Sequence of chain 1.B:
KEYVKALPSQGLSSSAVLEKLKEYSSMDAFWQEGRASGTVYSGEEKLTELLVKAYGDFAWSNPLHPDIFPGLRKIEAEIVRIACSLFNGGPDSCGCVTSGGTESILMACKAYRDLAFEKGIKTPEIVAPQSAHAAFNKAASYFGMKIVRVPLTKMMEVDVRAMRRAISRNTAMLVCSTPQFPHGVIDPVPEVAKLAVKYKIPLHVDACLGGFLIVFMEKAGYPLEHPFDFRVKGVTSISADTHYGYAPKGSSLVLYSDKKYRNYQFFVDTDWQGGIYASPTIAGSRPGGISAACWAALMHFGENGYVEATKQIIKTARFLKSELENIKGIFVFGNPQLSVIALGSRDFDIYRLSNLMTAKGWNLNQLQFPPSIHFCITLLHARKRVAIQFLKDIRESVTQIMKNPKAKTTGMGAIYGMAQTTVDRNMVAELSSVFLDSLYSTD

The protein below binds the small molecule below.
Small molecule (SMILES): C[C@@H]1CN(c2nnc(Cc3ccccc3)c3ccc(Cl)cc23)CCN1c1ccc(C#N)cn1

Sequence of chain 1.A:
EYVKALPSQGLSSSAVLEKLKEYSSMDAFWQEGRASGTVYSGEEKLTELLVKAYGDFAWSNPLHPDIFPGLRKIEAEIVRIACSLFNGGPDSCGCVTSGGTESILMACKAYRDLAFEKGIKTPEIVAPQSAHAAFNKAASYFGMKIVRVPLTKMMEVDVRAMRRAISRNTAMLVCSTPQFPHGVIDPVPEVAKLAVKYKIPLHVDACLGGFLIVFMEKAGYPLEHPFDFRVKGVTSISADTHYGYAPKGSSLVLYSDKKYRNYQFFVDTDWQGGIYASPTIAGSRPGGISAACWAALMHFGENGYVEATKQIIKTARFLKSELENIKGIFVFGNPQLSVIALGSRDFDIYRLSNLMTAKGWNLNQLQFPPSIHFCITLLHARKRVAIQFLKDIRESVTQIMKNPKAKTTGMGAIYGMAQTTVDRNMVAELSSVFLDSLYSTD

Binding-site contacts:
Ligand atom C39 contacts residue PHE488 of chain 1.B at 3.7 Å (hydrophobic).
Ligand atom C5 contacts residue PHE488 of chain 1.B at 3.8 Å (hydrophobic).
Ligand atom N7 contacts residue ALA331 of chain 1.A at 3.2 Å (h-bond).
Ligand atom C49 contacts residue ILE329 of chain 1.A at 3.8 Å (hydrophobic).
Ligand atom C6 contacts residue ILE329 of chain 1.A at 3.6 Å (hydrophobic).
Ligand atom N43 contacts residue ILE329 of chain 1.A at 3.8 Å.
Ligand atom C47 contacts residue ILE329 of chain 1.A at 3.7 Å (hydrophobic).
Ligand atom C27 contacts residue ILE329 of chain 1.A at 3.7 Å (hydrophobic).
Ligand atom C36 contacts residue PHE488 of chain 1.B at 3.6 Å (hydrophobic).
Ligand atom C44 contacts residue VAL481 of chain 1.B at 3.5 Å (hydrophobic).
Ligand atom N8 contacts residue TYR330 of chain 1.A at 3.5 Å.
Ligand atom C13 contacts residue PRO118 of chain 1.A at 3.5 Å (hydrophobic).
Ligand atom C47 contacts residue ILE468 of chain 1.B at 3.8 Å (hydrophobic).
Ligand atom C51 contacts residue VAL481 of chain 1.B at 3.6 Å (hydrophobic).
Ligand atom N43 contacts residue SER485 of chain 1.B at 3.3 Å (h-bond).
Ligand atom C6 contacts residue PHE488 of chain 1.B at 3.9 Å (hydrophobic).
Ligand atom C44 contacts residue LEU484 of chain 1.B at 3.8 Å (hydrophobic).
Ligand atom C11 contacts residue LEU116 of chain 1.A at 3.1 Å (hydrophobic).
Ligand atom C25 contacts residue GLY327 of chain 1.A at 3.8 Å.
Ligand atom C15 contacts residue LEU116 of chain 1.A at 3.7 Å (hydrophobic).
Ligand atom C44 contacts residue SER485 of chain 1.B at 3.6 Å.
Ligand atom N7 contacts residue ILE329 of chain 1.A at 2.9 Å (h-bond).
Ligand atom C18 contacts residue TYR330 of chain 1.A at 3.9 Å (hydrophobic).
Ligand atom C27 contacts residue TYR330 of chain 1.A at 3.6 Å (hydrophobic).
Ligand atom N52 contacts residue LEU484 of chain 1.B at 3.6 Å.
Ligand atom N7 contacts residue TYR330 of chain 1.A at 3.7 Å.
Ligand atom N8 contacts residue ILE329 of chain 1.A at 3.2 Å (h-bond).
Ligand atom C39 contacts residue ALA331 of chain 1.A at 3.9 Å (hydrophobic).
Ligand atom C46 contacts residue ILE329 of chain 1.A at 3.8 Å (hydrophobic).
Ligand atom N8 contacts residue ALA331 of chain 1.A at 3.1 Å (h-bond).
Ligand atom N52 contacts residue ALA472 of chain 1.B at 3.9 Å.
Ligand atom C3 contacts residue PHE488 of chain 1.B at 3.3 Å (hydrophobic).
Ligand atom C53 contacts residue PHE488 of chain 1.B at 3.8 Å (hydrophobic).
Ligand atom C13 contacts residue LEU116 of chain 1.A at 3.7 Å (hydrophobic).
Ligand atom C2 contacts residue PHE488 of chain 1.B at 3.6 Å (hydrophobic).
Ligand atom C23 contacts residue GLY327 of chain 1.A at 4.0 Å.
Ligand atom N52 contacts residue MET471 of chain 1.B at 3.7 Å.
Ligand atom C51 contacts residue LEU484 of chain 1.B at 3.8 Å (hydrophobic).
Ligand atom C19 contacts residue LEU116 of chain 1.A at 3.8 Å (hydrophobic).
Ligand atom N52 contacts residue VAL481 of chain 1.B at 3.5 Å.